Binding-site contacts:
Ligand atom O6 contacts residue ARG189 of chain 1.B at 3.0 Å (salt-bridge).
Ligand atom C4 contacts residue PHE220 of chain 1.B at 3.7 Å (hydrophobic).
Ligand atom C4 contacts residue TYR72 of chain 1.B at 3.1 Å (hydrophobic).
Ligand atom N1 contacts residue PHE220 of chain 1.B at 3.5 Å.
Ligand atom C4 contacts residue ASP274 of chain 1.B at 3.9 Å.
Ligand atom C5 contacts residue THR191 of chain 1.B at 3.8 Å.
Ligand atom N7 contacts residue THR191 of chain 1.B at 2.7 Å (h-bond).
Ligand atom C8 contacts residue ARG195 of chain 1.B at 3.4 Å.
Ligand atom N9 contacts residue TYR72 of chain 1.B at 3.1 Å.
Ligand atom O6 contacts residue SER123 of chain 1.B at 4.2 Å.
Ligand atom N1 contacts residue TYR72 of chain 1.B at 4.4 Å.
Ligand atom C8 contacts residue TYR72 of chain 1.B at 3.5 Å (hydrophobic).
Ligand atom N7 contacts residue PHE220 of chain 1.B at 3.2 Å.
Ligand atom N1 contacts residue PHE73 of chain 1.B at 3.3 Å.
Ligand atom N3 contacts residue ASP274 of chain 1.B at 4.1 Å.
Ligand atom O6 contacts residue THR191 of chain 1.B at 4.2 Å.
Ligand atom C5 contacts residue PHE220 of chain 1.B at 3.4 Å (hydrophobic).
Ligand atom N9 contacts residue ASP274 of chain 1.B at 2.9 Å (salt-bridge).
Ligand atom O6 contacts residue PHE73 of chain 1.B at 3.6 Å.
Ligand atom C6 contacts residue PHE220 of chain 1.B at 3.1 Å (hydrophobic).
Ligand atom C2 contacts residue ALA70 of chain 1.B at 4.2 Å (hydrophobic).
Ligand atom N9 contacts residue PHE220 of chain 1.B at 3.8 Å.
Ligand atom N3 contacts residue PHE220 of chain 1.B at 3.9 Å.
Ligand atom C2 contacts residue TYR72 of chain 1.B at 4.0 Å (hydrophobic).
Ligand atom C6 contacts residue ARG189 of chain 1.B at 3.9 Å.
Ligand atom C6 contacts residue TYR72 of chain 1.B at 4.2 Å (hydrophobic).
Ligand atom C6 contacts residue PHE73 of chain 1.B at 3.6 Å (hydrophobic).
Ligand atom N9 contacts residue ARG195 of chain 1.B at 3.9 Å.
Ligand atom C5 contacts residue TYR72 of chain 1.B at 3.5 Å (hydrophobic).
Ligand atom C2 contacts residue PHE220 of chain 1.B at 3.7 Å (hydrophobic).
Ligand atom C8 contacts residue PHE220 of chain 1.B at 3.6 Å (hydrophobic).
Ligand atom N3 contacts residue TYR72 of chain 1.B at 3.2 Å.
Ligand atom C6 contacts residue THR191 of chain 1.B at 4.4 Å.
Ligand atom C8 contacts residue ASP274 of chain 1.B at 3.8 Å.
Ligand atom N7 contacts residue ARG195 of chain 1.B at 4.4 Å.
Ligand atom O6 contacts residue PHE220 of chain 1.B at 3.2 Å.
Ligand atom N1 contacts residue ARG189 of chain 1.B at 3.9 Å.
Ligand atom C2 contacts residue PHE73 of chain 1.B at 4.0 Å (hydrophobic).
Ligand atom C8 contacts residue THR191 of chain 1.B at 3.3 Å.
Ligand atom N7 contacts residue TYR72 of chain 1.B at 3.6 Å.

A protein and the small-molecule ligand that binds it are described below.
Small molecule (SMILES): O=c1[nH]cnc2nc[nH]c12

Sequence of chain 1.B:
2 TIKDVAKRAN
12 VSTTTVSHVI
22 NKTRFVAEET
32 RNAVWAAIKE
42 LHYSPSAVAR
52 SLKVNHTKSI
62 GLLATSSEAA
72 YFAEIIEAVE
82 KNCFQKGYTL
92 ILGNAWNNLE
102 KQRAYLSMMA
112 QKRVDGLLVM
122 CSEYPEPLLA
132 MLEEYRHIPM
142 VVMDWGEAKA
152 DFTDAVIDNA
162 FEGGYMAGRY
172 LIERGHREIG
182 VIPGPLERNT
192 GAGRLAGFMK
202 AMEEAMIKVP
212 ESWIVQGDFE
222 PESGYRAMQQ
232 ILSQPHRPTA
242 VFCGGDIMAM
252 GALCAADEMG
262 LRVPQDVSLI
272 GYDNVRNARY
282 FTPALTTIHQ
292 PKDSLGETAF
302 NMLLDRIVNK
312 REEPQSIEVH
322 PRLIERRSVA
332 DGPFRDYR